Sequence of chain 1.D:
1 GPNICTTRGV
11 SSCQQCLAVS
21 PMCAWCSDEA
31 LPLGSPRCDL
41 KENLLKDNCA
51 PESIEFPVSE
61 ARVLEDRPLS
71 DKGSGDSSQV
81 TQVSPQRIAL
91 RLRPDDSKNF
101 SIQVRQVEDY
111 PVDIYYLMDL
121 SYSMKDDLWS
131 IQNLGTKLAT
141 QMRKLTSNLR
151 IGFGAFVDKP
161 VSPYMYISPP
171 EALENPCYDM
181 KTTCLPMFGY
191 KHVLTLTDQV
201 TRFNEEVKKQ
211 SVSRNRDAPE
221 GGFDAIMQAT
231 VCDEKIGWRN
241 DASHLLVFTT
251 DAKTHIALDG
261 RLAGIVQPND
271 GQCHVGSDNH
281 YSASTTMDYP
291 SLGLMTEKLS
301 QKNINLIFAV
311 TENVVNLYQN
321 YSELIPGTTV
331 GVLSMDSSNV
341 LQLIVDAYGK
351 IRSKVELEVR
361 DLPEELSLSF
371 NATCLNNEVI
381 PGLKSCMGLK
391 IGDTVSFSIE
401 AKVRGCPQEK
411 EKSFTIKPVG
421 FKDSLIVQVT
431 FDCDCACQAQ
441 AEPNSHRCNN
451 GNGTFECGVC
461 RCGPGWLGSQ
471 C

The small molecule below binds the protein below.
Small molecule (SMILES): [H]/N=C(/N)c1ccc(C(=O)N[C@@H](Cc2ccc(O)cc2)C(=O)N2CCC(OCC(=O)O)CC2)cc1

Sequence of chain 1.C:
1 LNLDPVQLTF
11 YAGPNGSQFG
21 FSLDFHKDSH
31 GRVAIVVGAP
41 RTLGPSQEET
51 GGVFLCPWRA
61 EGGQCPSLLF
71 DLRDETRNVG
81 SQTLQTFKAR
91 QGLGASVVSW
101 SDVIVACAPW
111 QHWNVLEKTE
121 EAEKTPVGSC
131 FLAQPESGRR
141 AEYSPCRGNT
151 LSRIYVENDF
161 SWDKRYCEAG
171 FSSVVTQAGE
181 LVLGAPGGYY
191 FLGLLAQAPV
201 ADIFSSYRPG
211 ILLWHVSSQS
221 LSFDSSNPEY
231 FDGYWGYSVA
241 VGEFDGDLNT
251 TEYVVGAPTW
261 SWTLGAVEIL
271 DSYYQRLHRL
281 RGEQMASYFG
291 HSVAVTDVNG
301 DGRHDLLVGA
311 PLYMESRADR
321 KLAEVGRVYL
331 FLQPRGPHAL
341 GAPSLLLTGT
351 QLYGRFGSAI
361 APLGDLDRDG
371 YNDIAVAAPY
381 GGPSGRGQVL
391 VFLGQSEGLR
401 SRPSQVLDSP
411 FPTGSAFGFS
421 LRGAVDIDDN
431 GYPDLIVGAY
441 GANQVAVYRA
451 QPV

Binding-site contacts:
Ligand atom N33 contacts residue ASP224 of chain 1.C at 2.9 Å (salt-bridge).
Ligand atom C18 contacts residue ARG214 of chain 1.D at 3.6 Å.
Ligand atom C09 contacts residue MG1 of chain 1.JA at 3.4 Å.
Ligand atom C04 contacts residue ARG216 of chain 1.D at 3.2 Å.
Ligand atom C30 contacts residue TYR190 of chain 1.C at 3.5 Å (hydrophobic).
Ligand atom C18 contacts residue TYR166 of chain 1.D at 3.7 Å (hydrophobic).
Ligand atom C05 contacts residue ARG216 of chain 1.D at 3.8 Å.
Ligand atom O11 contacts residue ASN215 of chain 1.D at 3.1 Å (h-bond).
Ligand atom C09 contacts residue TYR122 of chain 1.D at 3.5 Å (hydrophobic).
Ligand atom C32 contacts residue LEU192 of chain 1.C at 3.8 Å (hydrophobic).
Ligand atom N34 contacts residue SER225 of chain 1.C at 2.7 Å (h-bond).
Ligand atom C09 contacts residue SER121 of chain 1.D at 3.5 Å.
Ligand atom N33 contacts residue TYR189 of chain 1.C at 3.0 Å (h-bond).
Ligand atom N34 contacts residue LEU192 of chain 1.C at 3.8 Å.
Ligand atom N23 contacts residue TYR190 of chain 1.C at 3.8 Å.
Ligand atom C28 contacts residue LEU192 of chain 1.C at 3.6 Å (hydrophobic).
Ligand atom O10 contacts residue SER121 of chain 1.D at 2.9 Å.
Ligand atom C30 contacts residue PHE160 of chain 1.C at 3.6 Å (hydrophobic).
Ligand atom C05 contacts residue ASN215 of chain 1.D at 3.7 Å.
Ligand atom C17 contacts residue PHE160 of chain 1.C at 3.8 Å (hydrophobic).
Ligand atom O22 contacts residue ARG214 of chain 1.D at 2.9 Å (salt-bridge).
Ligand atom O11 contacts residue ARG214 of chain 1.D at 3.3 Å.
Ligand atom C08 contacts residue ASN215 of chain 1.D at 3.3 Å.
Ligand atom C32 contacts residue ASP224 of chain 1.C at 3.6 Å.
Ligand atom O11 contacts residue TYR122 of chain 1.D at 3.0 Å (h-bond).
Ligand atom O25 contacts residue TYR190 of chain 1.C at 3.5 Å.
Ligand atom C15 contacts residue PHE160 of chain 1.C at 3.5 Å (hydrophobic).
Ligand atom O10 contacts residue MG1 of chain 1.JA at 2.1 Å.
Ligand atom N34 contacts residue ASP224 of chain 1.C at 3.5 Å (salt-bridge).
Ligand atom O10 contacts residue GLU220 of chain 1.D at 3.1 Å (salt-bridge).
Ligand atom O10 contacts residue ASN215 of chain 1.D at 3.6 Å.
Ligand atom N34 contacts residue PHE231 of chain 1.C at 3.3 Å.
Ligand atom C28 contacts residue PHE231 of chain 1.C at 3.8 Å (hydrophobic).
Ligand atom C24 contacts residue TYR190 of chain 1.C at 3.5 Å (hydrophobic).
Ligand atom C26 contacts residue TYR190 of chain 1.C at 3.6 Å (hydrophobic).
Ligand atom C17 contacts residue TYR190 of chain 1.C at 3.8 Å (hydrophobic).
Ligand atom C31 contacts residue TYR190 of chain 1.C at 3.4 Å (hydrophobic).
Ligand atom C09 contacts residue ASN215 of chain 1.D at 3.4 Å.
Ligand atom O11 contacts residue SER121 of chain 1.D at 3.2 Å.
Ligand atom O10 contacts residue TYR122 of chain 1.D at 3.6 Å.